Binding-site contacts:
Ligand atom N2 contacts residue ASN324 of chain 1.F at 2.7 Å (h-bond).
Ligand atom C1 contacts residue ASN324 of chain 1.F at 1.4 Å.
Ligand atom C4 contacts residue ASN324 of chain 1.F at 4.2 Å.
Ligand atom C1 contacts residue GLY323 of chain 1.F at 4.3 Å.
Ligand atom C5 contacts residue ASN324 of chain 1.F at 3.7 Å.
Ligand atom C3 contacts residue ASN324 of chain 1.F at 3.8 Å.
Ligand atom O7 contacts residue ASN324 of chain 1.F at 3.8 Å.
Ligand atom C2 contacts residue ASN324 of chain 1.F at 2.5 Å.
Ligand atom C7 contacts residue ASN324 of chain 1.F at 3.1 Å.
Ligand atom C8 contacts residue ASN324 of chain 1.F at 3.5 Å.
Ligand atom O5 contacts residue ASN324 of chain 1.F at 2.4 Å (h-bond).

This small molecule binds to this protein.
Small molecule (SMILES): CC(=O)N[C@@H]1[C@@H](O)[C@H](O)[C@@H](CO)O[C@H]1O

Sequence of chain 1.F:
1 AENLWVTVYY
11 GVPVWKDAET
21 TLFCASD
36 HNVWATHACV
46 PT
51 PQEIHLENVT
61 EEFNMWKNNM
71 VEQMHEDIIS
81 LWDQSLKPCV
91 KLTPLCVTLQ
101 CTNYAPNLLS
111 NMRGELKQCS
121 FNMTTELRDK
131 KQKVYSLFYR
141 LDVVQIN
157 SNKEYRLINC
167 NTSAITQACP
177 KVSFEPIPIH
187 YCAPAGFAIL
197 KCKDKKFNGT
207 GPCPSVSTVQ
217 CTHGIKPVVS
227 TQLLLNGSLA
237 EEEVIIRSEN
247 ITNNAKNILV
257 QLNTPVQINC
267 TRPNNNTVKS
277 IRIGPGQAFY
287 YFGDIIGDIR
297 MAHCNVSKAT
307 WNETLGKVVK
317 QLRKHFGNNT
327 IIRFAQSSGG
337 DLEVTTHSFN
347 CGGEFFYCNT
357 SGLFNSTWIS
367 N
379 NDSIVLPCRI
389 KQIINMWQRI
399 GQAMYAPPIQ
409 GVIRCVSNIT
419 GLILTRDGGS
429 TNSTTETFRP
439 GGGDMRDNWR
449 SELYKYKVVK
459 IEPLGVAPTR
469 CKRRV